A protein and the small-molecule ligand that binds it are described below.
Small molecule (SMILES): CC(=O)N[C@H]1[C@H](O[C@H]2[C@H](O)[C@@H](NC(C)=O)CO[C@@H]2CO)O[C@H](CO)[C@@H](O[C@H]2O[C@H](CO)[C@@H](O)[C@H](O)[C@@H]2O)[C@@H]1O

Binding-site contacts:
Ligand atom N2 contacts residue ASN277 of chain 2.A at 3.0 Å (h-bond).
Ligand atom C3 contacts residue VAL289 of chain 2.A at 4.3 Å (hydrophobic).
Ligand atom C3 contacts residue ASN277 of chain 2.A at 3.8 Å.
Ligand atom C8 contacts residue SER38 of chain 2.A at 4.2 Å.
Ligand atom C5 contacts residue ASN277 of chain 2.A at 3.7 Å.
Ligand atom C8 contacts residue SER37 of chain 2.A at 2.9 Å.
Ligand atom O5 contacts residue ASN277 of chain 2.A at 2.4 Å (h-bond).
Ligand atom C5 contacts residue ASN290 of chain 2.A at 4.3 Å.
Ligand atom O5 contacts residue ASN290 of chain 2.A at 4.0 Å.
Ligand atom C1 contacts residue ASN277 of chain 2.A at 1.5 Å.
Ligand atom C2 contacts residue ASN277 of chain 2.A at 2.5 Å.
Ligand atom O7 contacts residue ASN277 of chain 2.A at 2.9 Å (h-bond).
Ligand atom C7 contacts residue VAL289 of chain 2.A at 3.8 Å (hydrophobic).
Ligand atom C1 contacts residue VAL289 of chain 2.A at 3.5 Å (hydrophobic).
Ligand atom O7 contacts residue VAL289 of chain 2.A at 4.1 Å.
Ligand atom C8 contacts residue ASN277 of chain 2.A at 4.5 Å.
Ligand atom O6 contacts residue GLU390 of chain 2.A at 4.0 Å.
Ligand atom O5 contacts residue VAL289 of chain 2.A at 4.5 Å.
Ligand atom C2 contacts residue VAL289 of chain 2.A at 3.9 Å (hydrophobic).
Ligand atom N2 contacts residue VAL289 of chain 2.A at 3.4 Å (h-bond).
Ligand atom C4 contacts residue ASN277 of chain 2.A at 4.2 Å.
Ligand atom C7 contacts residue SER37 of chain 2.A at 4.4 Å.
Ligand atom C1 contacts residue ASN290 of chain 2.A at 4.2 Å.
Ligand atom C8 contacts residue VAL289 of chain 2.A at 3.5 Å (hydrophobic).
Ligand atom C7 contacts residue ASN277 of chain 2.A at 3.2 Å.
Ligand atom O6 contacts residue ASN290 of chain 2.A at 3.7 Å.

Sequence of chain 2.A:
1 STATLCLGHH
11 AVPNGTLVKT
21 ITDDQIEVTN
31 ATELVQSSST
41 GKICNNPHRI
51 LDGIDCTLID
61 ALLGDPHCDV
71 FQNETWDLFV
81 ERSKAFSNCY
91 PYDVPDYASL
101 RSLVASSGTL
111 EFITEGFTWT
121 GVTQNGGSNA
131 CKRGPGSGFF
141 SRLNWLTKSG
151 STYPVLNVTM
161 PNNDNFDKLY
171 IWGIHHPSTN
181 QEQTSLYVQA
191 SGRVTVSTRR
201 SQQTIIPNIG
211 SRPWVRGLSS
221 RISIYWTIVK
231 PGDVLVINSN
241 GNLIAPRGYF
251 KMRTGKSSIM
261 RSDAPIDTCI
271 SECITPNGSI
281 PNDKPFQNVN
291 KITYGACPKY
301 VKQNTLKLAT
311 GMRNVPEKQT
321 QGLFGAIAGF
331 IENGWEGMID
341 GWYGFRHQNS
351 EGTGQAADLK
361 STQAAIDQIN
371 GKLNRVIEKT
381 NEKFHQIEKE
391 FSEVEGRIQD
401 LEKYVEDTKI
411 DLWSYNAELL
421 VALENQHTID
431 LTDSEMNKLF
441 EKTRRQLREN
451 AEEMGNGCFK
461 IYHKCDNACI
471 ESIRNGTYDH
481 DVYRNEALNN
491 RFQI